The protein below binds the small molecule below.
Small molecule (SMILES): COc1ccc(C(=O)O)cc1

Sequence of chain 1.A:
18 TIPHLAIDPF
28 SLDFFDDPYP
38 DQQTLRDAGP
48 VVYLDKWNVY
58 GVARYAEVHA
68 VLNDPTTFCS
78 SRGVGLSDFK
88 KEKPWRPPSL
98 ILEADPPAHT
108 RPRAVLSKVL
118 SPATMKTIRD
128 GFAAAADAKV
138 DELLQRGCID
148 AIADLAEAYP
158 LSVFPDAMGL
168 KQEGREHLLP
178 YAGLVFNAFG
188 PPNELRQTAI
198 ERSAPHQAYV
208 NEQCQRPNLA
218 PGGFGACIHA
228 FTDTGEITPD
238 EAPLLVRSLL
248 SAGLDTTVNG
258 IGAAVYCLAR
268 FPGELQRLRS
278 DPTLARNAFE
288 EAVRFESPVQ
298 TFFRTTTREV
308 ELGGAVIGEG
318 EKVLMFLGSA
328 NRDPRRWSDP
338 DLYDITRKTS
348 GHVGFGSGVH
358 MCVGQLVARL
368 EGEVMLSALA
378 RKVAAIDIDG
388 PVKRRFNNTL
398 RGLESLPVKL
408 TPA

Binding-site contacts:
Ligand atom C5 contacts residue PHE183 of chain 1.A at 3.8 Å (hydrophobic).
Ligand atom C4 contacts residue ALA249 of chain 1.A at 3.5 Å (hydrophobic).
Ligand atom C8 contacts residue PHE299 of chain 1.A at 3.8 Å (hydrophobic).
Ligand atom O1 contacts residue SER245 of chain 1.A at 3.6 Å.
Ligand atom C8 contacts residue HEM1 of chain 1.E at 3.3 Å.
Ligand atom C1 contacts residue SER245 of chain 1.A at 3.4 Å.
Ligand atom C6 contacts residue PHE186 of chain 1.A at 3.8 Å (hydrophobic).
Ligand atom C5 contacts residue LEU99 of chain 1.A at 3.9 Å (hydrophobic).
Ligand atom O2 contacts residue SER245 of chain 1.A at 2.6 Å (h-bond).
Ligand atom C7 contacts residue SER248 of chain 1.A at 3.9 Å.
Ligand atom O3 contacts residue PHE183 of chain 1.A at 3.1 Å.
Ligand atom O2 contacts residue LEU99 of chain 1.A at 3.7 Å.
Ligand atom C7 contacts residue VAL182 of chain 1.A at 4.0 Å (hydrophobic).
Ligand atom C7 contacts residue LEU99 of chain 1.A at 3.8 Å (hydrophobic).
Ligand atom O1 contacts residue SER248 of chain 1.A at 3.5 Å (h-bond).
Ligand atom C4 contacts residue LEU99 of chain 1.A at 3.9 Å (hydrophobic).
Ligand atom C1 contacts residue ARG93 of chain 1.A at 3.9 Å.
Ligand atom C6 contacts residue VAL182 of chain 1.A at 4.2 Å (hydrophobic).
Ligand atom C7 contacts residue ARG93 of chain 1.A at 4.1 Å.
Ligand atom C7 contacts residue ALA249 of chain 1.A at 4.2 Å (hydrophobic).
Ligand atom O3 contacts residue ALA249 of chain 1.A at 4.0 Å.
Ligand atom C2 contacts residue ALA249 of chain 1.A at 4.1 Å (hydrophobic).
Ligand atom O1 contacts residue ARG93 of chain 1.A at 2.8 Å (salt-bridge).
Ligand atom O2 contacts residue ILE98 of chain 1.A at 3.6 Å.
Ligand atom C3 contacts residue ALA249 of chain 1.A at 3.8 Å (hydrophobic).
Ligand atom C6 contacts residue PHE183 of chain 1.A at 3.7 Å (hydrophobic).
Ligand atom C1 contacts residue SER96 of chain 1.A at 3.4 Å.
Ligand atom C3 contacts residue LEU99 of chain 1.A at 3.8 Å (hydrophobic).
Ligand atom C6 contacts residue ALA249 of chain 1.A at 3.9 Å (hydrophobic).
Ligand atom C7 contacts residue PHE186 of chain 1.A at 4.1 Å (hydrophobic).
Ligand atom C8 contacts residue PHE183 of chain 1.A at 4.0 Å (hydrophobic).
Ligand atom C1 contacts residue LEU99 of chain 1.A at 4.1 Å (hydrophobic).
Ligand atom C6 contacts residue LEU99 of chain 1.A at 3.9 Å (hydrophobic).
Ligand atom C4 contacts residue HEM1 of chain 1.E at 3.5 Å.
Ligand atom C5 contacts residue ALA249 of chain 1.A at 3.6 Å (hydrophobic).
Ligand atom C2 contacts residue LEU99 of chain 1.A at 3.7 Å (hydrophobic).
Ligand atom C3 contacts residue HEM1 of chain 1.E at 3.6 Å.
Ligand atom O3 contacts residue PHE299 of chain 1.A at 3.7 Å.
Ligand atom O1 contacts residue SER96 of chain 1.A at 3.8 Å.
Ligand atom O2 contacts residue SER96 of chain 1.A at 2.5 Å (h-bond).